Sequence of chain 1.J:
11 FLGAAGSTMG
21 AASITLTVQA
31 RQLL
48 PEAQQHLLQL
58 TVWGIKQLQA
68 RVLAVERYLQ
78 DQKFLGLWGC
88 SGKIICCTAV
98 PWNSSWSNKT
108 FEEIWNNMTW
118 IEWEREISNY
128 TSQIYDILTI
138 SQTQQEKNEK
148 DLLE

Binding-site contacts:
Ligand atom C7 contacts residue ASN100 of chain 1.J at 3.8 Å.
Ligand atom C1 contacts residue TRP103 of chain 1.J at 4.4 Å (hydrophobic).
Ligand atom O4 contacts residue ILE134 of chain 1.J at 3.2 Å.
Ligand atom N2 contacts residue ASN100 of chain 1.J at 2.9 Å (h-bond).
Ligand atom C4 contacts residue ASN100 of chain 1.J at 4.2 Å.
Ligand atom C1 contacts residue ASN100 of chain 1.J at 1.4 Å.
Ligand atom O6 contacts residue PRO98 of chain 1.J at 3.9 Å.
Ligand atom C5 contacts residue TRP103 of chain 1.J at 4.5 Å (hydrophobic).
Ligand atom O7 contacts residue ASN100 of chain 1.J at 4.3 Å.
Ligand atom O5 contacts residue ASN100 of chain 1.J at 2.4 Å (h-bond).
Ligand atom C2 contacts residue ASN100 of chain 1.J at 2.4 Å.
Ligand atom C5 contacts residue ASN100 of chain 1.J at 3.7 Å.
Ligand atom C8 contacts residue SER102 of chain 1.J at 4.1 Å.
Ligand atom C3 contacts residue ASN100 of chain 1.J at 3.8 Å.

The protein below binds the small molecule below.
Small molecule (SMILES): CC(=O)N[C@@H]1[C@@H](O)[C@H](O)[C@@H](CO)O[C@H]1O